Binding-site contacts:
Ligand atom O38 contacts residue GLY157 of chain 1.A at 3.0 Å (h-bond).
Ligand atom O41 contacts residue GLY157 of chain 1.A at 2.9 Å (h-bond).
Ligand atom O20 contacts residue ALA177 of chain 1.A at 3.6 Å.
Ligand atom O16 contacts residue ALA177 of chain 1.A at 2.9 Å (h-bond).
Ligand atom O35 contacts residue TYR76 of chain 1.A at 3.2 Å.
Ligand atom C31 contacts residue VAL98 of chain 1.A at 3.6 Å (hydrophobic).
Ligand atom O38 contacts residue SER159 of chain 1.A at 3.5 Å (h-bond).
Ligand atom O40 contacts residue PHE63 of chain 1.A at 3.4 Å.
Ligand atom N10 contacts residue HIS77 of chain 1.A at 3.2 Å (h-bond).
Ligand atom C46 contacts residue LEU155 of chain 1.A at 3.5 Å (hydrophobic).
Ligand atom C28 contacts residue ASP101 of chain 1.A at 3.5 Å.
Ligand atom O38 contacts residue LEU155 of chain 1.A at 3.5 Å (h-bond).
Ligand atom O38 contacts residue SER158 of chain 1.A at 3.5 Å (h-bond).
Ligand atom N30 contacts residue ASP101 of chain 1.A at 3.5 Å (salt-bridge).
Ligand atom C27 contacts residue HIS77 of chain 1.A at 3.6 Å.
Ligand atom C18 contacts residue ALA177 of chain 1.A at 3.5 Å (hydrophobic).
Ligand atom C01 contacts residue HIS77 of chain 1.A at 3.5 Å.
Ligand atom C04 contacts residue HIS77 of chain 1.A at 3.3 Å.
Ligand atom C44 contacts residue GLN61 of chain 1.A at 3.5 Å.
Ligand atom C45 contacts residue GLN61 of chain 1.A at 3.1 Å.
Ligand atom F55 contacts residue ALA188 of chain 1.A at 3.4 Å.
Ligand atom F55 contacts residue ALA176 of chain 1.A at 3.6 Å.
Ligand atom N17 contacts residue ALA177 of chain 1.A at 2.9 Å (h-bond).
Ligand atom C12 contacts residue SER159 of chain 1.A at 3.6 Å.
Ligand atom S39 contacts residue SER159 of chain 1.A at 3.6 Å.
Ligand atom C31 contacts residue ASP101 of chain 1.A at 3.5 Å.
Ligand atom C43 contacts residue GLY78 of chain 1.A at 3.6 Å.
Ligand atom O16 contacts residue ALA176 of chain 1.A at 3.1 Å.
Ligand atom C43 contacts residue HIS77 of chain 1.A at 3.4 Å.
Ligand atom N37 contacts residue SER159 of chain 1.A at 3.5 Å (h-bond).
Ligand atom C29 contacts residue HIS77 of chain 1.A at 3.2 Å.
Ligand atom C02 contacts residue HIS77 of chain 1.A at 3.2 Å.
Ligand atom N10 contacts residue ARG175 of chain 1.A at 2.8 Å (salt-bridge).
Ligand atom O40 contacts residue GLY157 of chain 1.A at 3.1 Å.
Ligand atom O40 contacts residue SER159 of chain 1.A at 2.8 Å (h-bond).
Ligand atom C44 contacts residue PHE63 of chain 1.A at 3.6 Å (hydrophobic).
Ligand atom N37 contacts residue HIS77 of chain 1.A at 3.1 Å (h-bond).
Ligand atom C14 contacts residue PHE174 of chain 1.A at 3.3 Å (hydrophobic).
Ligand atom C45 contacts residue HIS77 of chain 1.A at 3.5 Å.
Ligand atom C34 contacts residue VAL98 of chain 1.A at 3.5 Å (hydrophobic).

A small-molecule ligand and the protein it binds are described below.
Small molecule (SMILES): COc1ccc2nc(C)c(O[C@@H]3C[C@H]4C(=O)N[C@]5(C(=O)NS(=O)(=O)C6(C)CC6)C[C@H]5/C=C\CCCCC[C@H](NC(=O)O[C@@H]5CCC[C@H]5F)C(=O)N4C3)nc2c1

Sequence of chain 1.A:
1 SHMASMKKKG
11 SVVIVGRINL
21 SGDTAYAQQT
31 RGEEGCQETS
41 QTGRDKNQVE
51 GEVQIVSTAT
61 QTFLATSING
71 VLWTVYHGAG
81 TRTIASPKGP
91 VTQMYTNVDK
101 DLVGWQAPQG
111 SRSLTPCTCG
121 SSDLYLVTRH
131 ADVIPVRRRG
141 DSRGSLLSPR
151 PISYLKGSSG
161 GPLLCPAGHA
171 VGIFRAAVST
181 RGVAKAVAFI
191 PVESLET